Binding-site contacts:
Ligand atom O2 contacts residue HIS142 of chain 1.B at 3.7 Å.
Ligand atom O2 contacts residue ASP12 of chain 1.B at 3.8 Å.
Ligand atom C2 contacts residue PHE170 of chain 1.B at 3.6 Å (hydrophobic).
Ligand atom N3 contacts residue TYR221 of chain 1.B at 2.8 Å (h-bond).
Ligand atom N6 contacts residue HIS141 of chain 1.B at 3.4 Å (h-bond).
Ligand atom C9 contacts residue ASP12 of chain 1.B at 3.8 Å.
Ligand atom N10 contacts residue ASP12 of chain 1.B at 2.9 Å (salt-bridge).
Ligand atom C9 contacts residue HIS142 of chain 1.B at 3.7 Å.
Ligand atom N8 contacts residue PHE170 of chain 1.B at 3.9 Å.
Ligand atom N3 contacts residue PHE170 of chain 1.B at 3.8 Å.
Ligand atom C7 contacts residue HIS142 of chain 1.B at 3.4 Å.
Ligand atom C1 contacts residue TRP49 of chain 1.B at 3.8 Å (hydrophobic).
Ligand atom C9 contacts residue TYR187 of chain 1.B at 3.9 Å (hydrophobic).
Ligand atom N6 contacts residue SAH1 of chain 1.N at 3.7 Å.
Ligand atom N8 contacts residue HIS142 of chain 1.B at 2.8 Å (h-bond).
Ligand atom N5 contacts residue HIS141 of chain 1.B at 3.5 Å (h-bond).
Ligand atom C4 contacts residue TYR221 of chain 1.B at 3.3 Å (hydrophobic).
Ligand atom O2 contacts residue ARG185 of chain 1.B at 2.8 Å (salt-bridge).
Ligand atom N8 contacts residue TRP49 of chain 1.B at 3.8 Å.
Ligand atom N6 contacts residue HIS142 of chain 1.B at 3.4 Å (h-bond).
Ligand atom C9 contacts residue TRP49 of chain 1.B at 3.5 Å (hydrophobic).
Ligand atom O1 contacts residue TYR221 of chain 1.B at 3.8 Å.
Ligand atom C7 contacts residue PHE170 of chain 1.B at 3.6 Å (hydrophobic).
Ligand atom C7 contacts residue HIS141 of chain 1.B at 4.1 Å.
Ligand atom C2 contacts residue TRP49 of chain 1.B at 3.8 Å (hydrophobic).
Ligand atom C1 contacts residue ASP12 of chain 1.B at 3.6 Å.
Ligand atom O1 contacts residue ASP12 of chain 1.B at 3.2 Å.
Ligand atom O1 contacts residue ARG214 of chain 1.B at 3.5 Å (salt-bridge).
Ligand atom O2 contacts residue TRP49 of chain 1.B at 3.5 Å.
Ligand atom N6 contacts residue GLY138 of chain 1.B at 3.2 Å (h-bond).
Ligand atom N3 contacts residue TRP49 of chain 1.B at 3.7 Å.
Ligand atom C4 contacts residue MET55 of chain 1.B at 3.5 Å (hydrophobic).
Ligand atom O2 contacts residue TYR187 of chain 1.B at 3.4 Å.
Ligand atom C9 contacts residue PHE170 of chain 1.B at 4.1 Å (hydrophobic).
Ligand atom N5 contacts residue MET55 of chain 1.B at 4.0 Å.
Ligand atom C9 contacts residue ARG185 of chain 1.B at 3.9 Å.
Ligand atom N10 contacts residue TRP49 of chain 1.B at 3.5 Å.
Ligand atom N5 contacts residue GLY138 of chain 1.B at 3.3 Å.
Ligand atom C2 contacts residue TYR221 of chain 1.B at 3.9 Å (hydrophobic).
Ligand atom C1 contacts residue PHE170 of chain 1.B at 3.8 Å (hydrophobic).

Sequence of chain 1.B:
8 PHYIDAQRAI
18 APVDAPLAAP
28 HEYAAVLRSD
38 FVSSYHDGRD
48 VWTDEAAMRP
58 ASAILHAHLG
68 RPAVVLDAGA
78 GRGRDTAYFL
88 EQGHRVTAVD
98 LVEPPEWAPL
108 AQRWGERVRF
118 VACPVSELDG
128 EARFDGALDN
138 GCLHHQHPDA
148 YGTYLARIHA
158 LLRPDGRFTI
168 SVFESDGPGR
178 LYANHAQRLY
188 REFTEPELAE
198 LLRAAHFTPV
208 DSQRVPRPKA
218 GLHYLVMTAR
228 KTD

This small molecule binds to this protein.
Small molecule (SMILES): O=c1[nH]c(=O)c2ncnnc2[nH]1